Binding-site contacts:
Ligand atom C28 contacts residue TYR106 of chain 2.A at 3.6 Å (hydrophobic).
Ligand atom C9 contacts residue PHE157 of chain 2.A at 3.6 Å (hydrophobic).
Ligand atom C29 contacts residue LEU102 of chain 2.A at 3.8 Å (hydrophobic).
Ligand atom C17 contacts residue TYR224 of chain 2.A at 3.4 Å (hydrophobic).
Ligand atom C8 contacts residue PHE157 of chain 2.A at 3.7 Å (hydrophobic).
Ligand atom S2 contacts residue TYR224 of chain 2.A at 3.7 Å.
Ligand atom N4 contacts residue ARG148 of chain 2.A at 3.4 Å (salt-bridge).
Ligand atom C27 contacts residue TYR106 of chain 2.A at 3.6 Å (hydrophobic).
Ligand atom F1 contacts residue PRO221 of chain 2.A at 3.2 Å.
Ligand atom O1 contacts residue ASN160 of chain 2.A at 3.5 Å (h-bond).
Ligand atom C10 contacts residue PHE157 of chain 2.A at 3.6 Å (hydrophobic).
Ligand atom N6 contacts residue PHE157 of chain 2.A at 3.3 Å.
Ligand atom C29 contacts residue MET105 of chain 2.A at 3.7 Å (hydrophobic).
Ligand atom C10 contacts residue GLN117 of chain 2.A at 3.4 Å.
Ligand atom C9 contacts residue GLN117 of chain 2.A at 3.7 Å.
Ligand atom O1 contacts residue SER164 of chain 2.A at 3.4 Å (h-bond).
Ligand atom N5 contacts residue GLN117 of chain 2.A at 3.0 Å (h-bond).
Ligand atom O1 contacts residue LYS227 of chain 2.A at 3.4 Å (salt-bridge).
Ligand atom N2 contacts residue PHE116 of chain 2.A at 3.6 Å.
Ligand atom N6 contacts residue GLN117 of chain 2.A at 3.0 Å (h-bond).
Ligand atom C5 contacts residue PHE157 of chain 2.A at 3.5 Å (hydrophobic).
Ligand atom C1 contacts residue TYR106 of chain 2.A at 3.6 Å (hydrophobic).
Ligand atom O2 contacts residue TYR224 of chain 2.A at 3.2 Å.
Ligand atom N5 contacts residue PHE157 of chain 2.A at 3.8 Å.
Ligand atom N5 contacts residue ASP153 of chain 2.A at 3.0 Å (salt-bridge).
Ligand atom C5 contacts residue PHE116 of chain 2.A at 3.4 Å (hydrophobic).
Ligand atom N4 contacts residue GLU73 of chain 2.A at 3.2 Å (salt-bridge).
Ligand atom C6 contacts residue PHE157 of chain 2.A at 3.4 Å (hydrophobic).
Ligand atom C15 contacts residue TYR224 of chain 2.A at 3.7 Å (hydrophobic).
Ligand atom C16 contacts residue TYR224 of chain 2.A at 3.5 Å (hydrophobic).
Ligand atom C10 contacts residue PHE116 of chain 2.A at 3.4 Å (hydrophobic).
Ligand atom C3 contacts residue TYR106 of chain 2.A at 3.5 Å (hydrophobic).
Ligand atom C8 contacts residue ASP153 of chain 2.A at 3.7 Å.
Ligand atom C29 contacts residue TYR106 of chain 2.A at 3.6 Å (hydrophobic).
Ligand atom C16 contacts residue ASN160 of chain 2.A at 3.6 Å.
Ligand atom N4 contacts residue VAL75 of chain 2.A at 3.6 Å.
Ligand atom F2 contacts residue ILE220 of chain 2.A at 3.4 Å.
Ligand atom C23 contacts residue TYR224 of chain 2.A at 3.6 Å (hydrophobic).
Ligand atom C12 contacts residue TYR224 of chain 2.A at 3.6 Å (hydrophobic).
Ligand atom S1 contacts residue TYR224 of chain 2.A at 3.7 Å.

Sequence of chain 2.A:
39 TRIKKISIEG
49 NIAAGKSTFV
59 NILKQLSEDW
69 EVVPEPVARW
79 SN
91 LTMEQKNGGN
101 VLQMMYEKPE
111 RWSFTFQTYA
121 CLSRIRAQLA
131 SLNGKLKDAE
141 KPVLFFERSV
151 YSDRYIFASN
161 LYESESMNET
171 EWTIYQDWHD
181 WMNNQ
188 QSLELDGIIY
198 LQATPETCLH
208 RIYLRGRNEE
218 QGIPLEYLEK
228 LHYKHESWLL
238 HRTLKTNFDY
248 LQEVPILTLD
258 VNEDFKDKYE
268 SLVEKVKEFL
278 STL

This protein binds this small molecule.
Small molecule (SMILES): CCCN(c1nc(-c2nc(N)cc(N)n2)cs1)c1cc(-c2ccc(S(=O)(=O)N3CCN(C)CC3)cc2C(F)(F)F)ccc1C